Binding-site contacts:
Ligand atom O5 contacts residue ASN133 of chain 1.A at 2.4 Å (h-bond).
Ligand atom C5 contacts residue ASN133 of chain 1.A at 3.6 Å.
Ligand atom C1 contacts residue ASN133 of chain 1.A at 1.4 Å.
Ligand atom C1 contacts residue SER135 of chain 1.A at 4.0 Å.
Ligand atom C3 contacts residue ASN133 of chain 1.A at 3.8 Å.
Ligand atom N2 contacts residue SER135 of chain 1.A at 3.6 Å.
Ligand atom O5 contacts residue HIS137 of chain 1.A at 3.8 Å.
Ligand atom C8 contacts residue SER134 of chain 1.A at 3.9 Å.
Ligand atom N2 contacts residue ASN133 of chain 1.A at 2.9 Å (h-bond).
Ligand atom C7 contacts residue ASN133 of chain 1.A at 3.9 Å.
Ligand atom C2 contacts residue ASN133 of chain 1.A at 2.6 Å.
Ligand atom C4 contacts residue ASN133 of chain 1.A at 4.3 Å.
Ligand atom O7 contacts residue ASN133 of chain 1.A at 4.2 Å.
Ligand atom C8 contacts residue HIS137 of chain 1.A at 4.0 Å.
Ligand atom C2 contacts residue SER135 of chain 1.A at 4.3 Å.
Ligand atom C5 contacts residue HIS137 of chain 1.A at 4.3 Å.
Ligand atom O6 contacts residue ASN133 of chain 1.A at 4.5 Å.
Ligand atom C8 contacts residue SER135 of chain 1.A at 3.9 Å.
Ligand atom C1 contacts residue HIS137 of chain 1.A at 3.4 Å.

A protein and the small-molecule ligand that binds it are described below.
Small molecule (SMILES): CC(=O)N[C@H]1[C@H](O[C@H]2[C@H](O)[C@@H](NC(C)=O)CO[C@@H]2CO)O[C@H](CO)[C@@H](O)[C@@H]1O

Sequence of chain 1.A:
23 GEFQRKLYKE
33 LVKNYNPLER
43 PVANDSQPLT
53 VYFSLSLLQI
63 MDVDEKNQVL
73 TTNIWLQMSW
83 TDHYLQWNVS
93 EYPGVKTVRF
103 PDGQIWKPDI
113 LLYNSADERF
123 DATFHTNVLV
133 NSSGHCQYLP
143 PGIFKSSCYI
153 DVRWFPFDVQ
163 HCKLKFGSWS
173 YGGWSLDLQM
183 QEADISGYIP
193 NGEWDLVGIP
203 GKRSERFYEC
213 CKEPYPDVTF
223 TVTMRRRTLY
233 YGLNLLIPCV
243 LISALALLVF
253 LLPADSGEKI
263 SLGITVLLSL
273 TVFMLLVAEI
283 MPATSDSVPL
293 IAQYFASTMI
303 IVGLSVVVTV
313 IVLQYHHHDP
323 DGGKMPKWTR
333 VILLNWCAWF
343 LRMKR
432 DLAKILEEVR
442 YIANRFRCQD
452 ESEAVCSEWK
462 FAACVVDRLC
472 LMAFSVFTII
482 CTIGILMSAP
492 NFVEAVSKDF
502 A